This small molecule binds to this protein.
Small molecule (SMILES): CC(=O)N[C@@H]1[C@@H](O)[C@H](O)[C@@H](CO)O[C@H]1O

Sequence of chain 2.A:
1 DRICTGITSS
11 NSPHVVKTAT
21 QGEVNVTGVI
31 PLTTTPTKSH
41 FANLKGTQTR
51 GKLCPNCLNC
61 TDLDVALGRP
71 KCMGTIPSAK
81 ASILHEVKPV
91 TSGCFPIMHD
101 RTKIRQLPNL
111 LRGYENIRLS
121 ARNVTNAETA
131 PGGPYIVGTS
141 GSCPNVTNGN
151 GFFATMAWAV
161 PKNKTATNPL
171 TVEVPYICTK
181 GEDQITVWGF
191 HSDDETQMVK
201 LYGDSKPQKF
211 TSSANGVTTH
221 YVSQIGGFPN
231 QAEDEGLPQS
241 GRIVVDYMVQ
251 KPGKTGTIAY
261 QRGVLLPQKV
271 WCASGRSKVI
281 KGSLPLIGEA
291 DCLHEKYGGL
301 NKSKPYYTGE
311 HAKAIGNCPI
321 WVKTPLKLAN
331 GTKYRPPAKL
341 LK

Binding-site contacts:
Ligand atom O6 contacts residue GLY149 of chain 2.A at 3.4 Å.
Ligand atom N2 contacts residue VAL146 of chain 2.A at 4.2 Å.
Ligand atom C1 contacts residue ASN145 of chain 2.A at 1.5 Å.
Ligand atom O5 contacts residue ASN148 of chain 2.A at 4.1 Å.
Ligand atom C7 contacts residue ASN145 of chain 2.A at 4.2 Å.
Ligand atom C4 contacts residue ASN145 of chain 2.A at 4.0 Å.
Ligand atom C2 contacts residue ASN145 of chain 2.A at 2.4 Å.
Ligand atom N2 contacts residue ASN145 of chain 2.A at 3.0 Å (h-bond).
Ligand atom O6 contacts residue ASN150 of chain 2.A at 3.4 Å (h-bond).
Ligand atom C5 contacts residue ASN145 of chain 2.A at 3.6 Å.
Ligand atom C3 contacts residue ASN145 of chain 2.A at 3.7 Å.
Ligand atom O6 contacts residue ASN148 of chain 2.A at 4.2 Å.
Ligand atom N2 contacts residue THR147 of chain 2.A at 4.5 Å.
Ligand atom O5 contacts residue ASN145 of chain 2.A at 2.4 Å (h-bond).